Sequence of chain 58.C:
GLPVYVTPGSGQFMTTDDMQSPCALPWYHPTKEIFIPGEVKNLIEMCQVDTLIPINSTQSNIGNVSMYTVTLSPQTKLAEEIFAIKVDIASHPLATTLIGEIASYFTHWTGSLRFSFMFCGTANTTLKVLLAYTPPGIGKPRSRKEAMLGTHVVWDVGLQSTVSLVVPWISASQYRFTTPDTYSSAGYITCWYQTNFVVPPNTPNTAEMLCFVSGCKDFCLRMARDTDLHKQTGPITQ

The protein below binds the small molecule below.
Small molecule (SMILES): Cc1cc(CCCOc2c(C)cc(-c3coc(C)n3)cc2C)on1

Binding-site contacts:
Ligand atom CM2 contacts residue ILE236 of chain 58.A at 4.0 Å (hydrophobic).
Ligand atom C2B contacts residue ILE122 of chain 58.A at 3.9 Å (hydrophobic).
Ligand atom O5A contacts residue PHE179 of chain 58.A at 3.7 Å.
Ligand atom C4 contacts residue TYR190 of chain 58.A at 3.8 Å (hydrophobic).
Ligand atom C4B contacts residue LEU181 of chain 58.A at 3.8 Å (hydrophobic).
Ligand atom C1B contacts residue ILE98 of chain 58.A at 3.6 Å (hydrophobic).
Ligand atom C5B contacts residue LEU181 of chain 58.A at 3.3 Å (hydrophobic).
Ligand atom CM2 contacts residue ILE122 of chain 58.A at 3.7 Å (hydrophobic).
Ligand atom C5B contacts residue TYR144 of chain 58.A at 3.6 Å (hydrophobic).
Ligand atom C1B contacts residue LEU181 of chain 58.A at 3.8 Å (hydrophobic).
Ligand atom O5A contacts residue TYR144 of chain 58.A at 3.1 Å.
Ligand atom C6B contacts residue LEU181 of chain 58.A at 3.3 Å (hydrophobic).
Ligand atom CM3 contacts residue TYR190 of chain 58.A at 3.9 Å (hydrophobic).
Ligand atom C1C contacts residue MET214 of chain 58.A at 3.7 Å (hydrophobic).
Ligand atom CM4 contacts residue VAL168 of chain 58.A at 3.5 Å (hydrophobic).
Ligand atom C3 contacts residue LEU100 of chain 58.A at 3.9 Å (hydrophobic).
Ligand atom C1A contacts residue PHE179 of chain 58.A at 3.5 Å (hydrophobic).
Ligand atom CM6 contacts residue TYR144 of chain 58.A at 3.7 Å (hydrophobic).
Ligand atom CM4 contacts residue PHE179 of chain 58.A at 3.9 Å (hydrophobic).
Ligand atom CM4 contacts residue TYR142 of chain 58.A at 3.1 Å (hydrophobic).
Ligand atom N2 contacts residue LEU100 of chain 58.A at 3.8 Å.
Ligand atom C2B contacts residue ILE98 of chain 58.A at 3.9 Å (hydrophobic).
Ligand atom O1 contacts residue MET214 of chain 58.A at 3.2 Å.
Ligand atom N3A contacts residue PHE179 of chain 58.A at 3.0 Å.
Ligand atom C2A contacts residue PHE179 of chain 58.A at 3.3 Å (hydrophobic).
Ligand atom O5A contacts residue ALA166 of chain 58.A at 3.9 Å.
Ligand atom O1 contacts residue LEU100 of chain 58.A at 4.0 Å.
Ligand atom C4A contacts residue PHE179 of chain 58.A at 3.3 Å (hydrophobic).
Ligand atom C2A contacts residue TYR144 of chain 58.A at 3.7 Å (hydrophobic).
Ligand atom N2 contacts residue MET214 of chain 58.A at 3.8 Å.
Ligand atom N3A contacts residue LEU217 of chain 58.A at 3.4 Å.
Ligand atom C4A contacts residue TYR144 of chain 58.A at 3.8 Å (hydrophobic).
Ligand atom C5 contacts residue MET214 of chain 58.A at 3.6 Å (hydrophobic).
Ligand atom C6B contacts residue ILE98 of chain 58.A at 3.6 Å (hydrophobic).
Ligand atom C4B contacts residue PHE179 of chain 58.A at 3.9 Å (hydrophobic).
Ligand atom C1A contacts residue TYR144 of chain 58.A at 3.1 Å (hydrophobic).
Ligand atom O1B contacts residue ILE98 of chain 58.A at 2.9 Å.
Ligand atom CM6 contacts residue LEU184 of chain 58.A at 3.4 Å (hydrophobic).
Ligand atom CM6 contacts residue LEU181 of chain 58.A at 3.7 Å (hydrophobic).
Ligand atom C2C contacts residue ILE98 of chain 58.A at 4.0 Å (hydrophobic).

Sequence of chain 58.A:
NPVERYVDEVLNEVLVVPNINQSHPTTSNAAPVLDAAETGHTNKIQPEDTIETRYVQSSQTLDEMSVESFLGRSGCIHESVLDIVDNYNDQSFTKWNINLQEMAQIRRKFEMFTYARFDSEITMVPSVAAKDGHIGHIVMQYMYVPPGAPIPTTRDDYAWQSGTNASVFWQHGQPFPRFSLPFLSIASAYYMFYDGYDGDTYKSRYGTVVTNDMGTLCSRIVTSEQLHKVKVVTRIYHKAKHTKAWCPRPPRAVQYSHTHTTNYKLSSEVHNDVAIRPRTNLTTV